Sequence of chain 1.G:
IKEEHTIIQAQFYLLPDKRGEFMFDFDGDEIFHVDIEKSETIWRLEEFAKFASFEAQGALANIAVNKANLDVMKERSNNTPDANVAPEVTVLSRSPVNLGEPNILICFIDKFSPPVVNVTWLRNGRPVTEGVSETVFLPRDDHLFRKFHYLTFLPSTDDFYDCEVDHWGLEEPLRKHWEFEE

Binding-site contacts:
Ligand atom C8 contacts residue VAL24 of chain 1.H at 4.3 Å (hydrophobic).
Ligand atom O7 contacts residue VAL24 of chain 1.H at 3.2 Å.
Ligand atom O5 contacts residue ASN78 of chain 1.G at 2.4 Å (h-bond).
Ligand atom C5 contacts residue ASN78 of chain 1.G at 3.7 Å.
Ligand atom O7 contacts residue ASN78 of chain 1.G at 4.0 Å.
Ligand atom C7 contacts residue ASN78 of chain 1.G at 3.7 Å.
Ligand atom C1 contacts residue ASN78 of chain 1.G at 1.4 Å.
Ligand atom C3 contacts residue ASN78 of chain 1.G at 3.8 Å.
Ligand atom C2 contacts residue ASN78 of chain 1.G at 2.4 Å.
Ligand atom N2 contacts residue ASN78 of chain 1.G at 2.9 Å (h-bond).
Ligand atom C4 contacts residue ASN78 of chain 1.G at 4.2 Å.
Ligand atom C7 contacts residue VAL24 of chain 1.H at 4.1 Å (hydrophobic).

Sequence of chain 1.H:
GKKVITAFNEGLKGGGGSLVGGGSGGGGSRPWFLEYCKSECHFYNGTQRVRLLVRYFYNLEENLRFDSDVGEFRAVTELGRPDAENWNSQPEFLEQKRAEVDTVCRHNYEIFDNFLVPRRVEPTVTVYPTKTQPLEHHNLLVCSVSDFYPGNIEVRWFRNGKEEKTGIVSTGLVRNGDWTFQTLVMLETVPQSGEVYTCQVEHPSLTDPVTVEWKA

The protein below binds the small molecule below.
Small molecule (SMILES): CC(=O)N[C@@H]1[C@@H](O)[C@H](O)[C@@H](CO)O[C@H]1O